Sequence of chain 3.A:
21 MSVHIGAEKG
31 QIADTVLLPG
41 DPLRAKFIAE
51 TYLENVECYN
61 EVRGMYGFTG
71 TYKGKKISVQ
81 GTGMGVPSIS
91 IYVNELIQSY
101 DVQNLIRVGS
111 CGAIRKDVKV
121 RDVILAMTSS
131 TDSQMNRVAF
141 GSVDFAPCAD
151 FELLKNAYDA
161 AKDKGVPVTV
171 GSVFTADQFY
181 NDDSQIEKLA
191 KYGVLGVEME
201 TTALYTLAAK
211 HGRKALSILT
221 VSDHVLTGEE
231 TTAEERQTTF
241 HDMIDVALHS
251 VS

Binding-site contacts:
Ligand atom N20 contacts residue PHE179 of chain 5.A at 3.5 Å.
Ligand atom N20 contacts residue MET199 of chain 5.A at 3.5 Å.
Ligand atom C3' contacts residue MET199 of chain 5.A at 3.7 Å (hydrophobic).
Ligand atom O2' contacts residue GLU198 of chain 5.A at 3.4 Å.
Ligand atom N20 contacts residue VAL197 of chain 5.A at 3.8 Å.
Ligand atom C5 contacts residue GLY112 of chain 5.A at 3.7 Å.
Ligand atom N7 contacts residue SER222 of chain 5.A at 2.8 Å (h-bond).
Ligand atom CL1 contacts residue GLY112 of chain 5.A at 3.2 Å.
Ligand atom C2' contacts residue MET199 of chain 5.A at 3.7 Å (hydrophobic).
Ligand atom N1 contacts residue PHE179 of chain 5.A at 3.6 Å.
Ligand atom O5' contacts residue HIS24 of chain 3.A at 2.6 Å (h-bond).
Ligand atom N3 contacts residue GLU198 of chain 5.A at 3.8 Å.
Ligand atom O3' contacts residue GLU200 of chain 5.A at 2.5 Å (salt-bridge).
Ligand atom CL1 contacts residue SER222 of chain 5.A at 3.5 Å.
Ligand atom O5' contacts residue ARG63 of chain 3.A at 3.5 Å (salt-bridge).
Ligand atom O2' contacts residue GLU200 of chain 5.A at 2.4 Å (salt-bridge).
Ligand atom C8 contacts residue SER110 of chain 5.A at 3.2 Å.
Ligand atom C5' contacts residue PHE179 of chain 5.A at 3.7 Å (hydrophobic).
Ligand atom C6 contacts residue VAL197 of chain 5.A at 3.7 Å (hydrophobic).
Ligand atom N7 contacts residue GLY112 of chain 5.A at 3.7 Å.
Ligand atom C1' contacts residue SER110 of chain 5.A at 3.5 Å.
Ligand atom N1 contacts residue VAL197 of chain 5.A at 3.7 Å.
Ligand atom C3' contacts residue GLU200 of chain 5.A at 3.4 Å.
Ligand atom C8 contacts residue CYS111 of chain 5.A at 3.7 Å (hydrophobic).
Ligand atom C2 contacts residue PHE179 of chain 5.A at 3.5 Å (hydrophobic).
Ligand atom N9 contacts residue SER110 of chain 5.A at 3.4 Å (h-bond).
Ligand atom CL1 contacts residue ASP223 of chain 5.A at 3.4 Å.
Ligand atom C5' contacts residue HIS24 of chain 3.A at 3.6 Å.
Ligand atom C5 contacts residue SER222 of chain 5.A at 3.7 Å.
Ligand atom O4' contacts residue ARG63 of chain 3.A at 3.8 Å.
Ligand atom C2' contacts residue GLU200 of chain 5.A at 3.6 Å.
Ligand atom O2' contacts residue MET199 of chain 5.A at 3.0 Å (h-bond).
Ligand atom N7 contacts residue CYS111 of chain 5.A at 3.6 Å.
Ligand atom C6 contacts residue GLY112 of chain 5.A at 3.6 Å.
Ligand atom C2 contacts residue VAL197 of chain 5.A at 3.8 Å (hydrophobic).
Ligand atom CL1 contacts residue VAL225 of chain 5.A at 3.6 Å.
Ligand atom O5' contacts residue PHE179 of chain 5.A at 3.6 Å.
Ligand atom C5 contacts residue VAL197 of chain 5.A at 3.8 Å (hydrophobic).
Ligand atom N3 contacts residue MET199 of chain 5.A at 3.8 Å.
Ligand atom O2' contacts residue ARG107 of chain 5.A at 3.0 Å (salt-bridge).

Sequence of chain 5.A:
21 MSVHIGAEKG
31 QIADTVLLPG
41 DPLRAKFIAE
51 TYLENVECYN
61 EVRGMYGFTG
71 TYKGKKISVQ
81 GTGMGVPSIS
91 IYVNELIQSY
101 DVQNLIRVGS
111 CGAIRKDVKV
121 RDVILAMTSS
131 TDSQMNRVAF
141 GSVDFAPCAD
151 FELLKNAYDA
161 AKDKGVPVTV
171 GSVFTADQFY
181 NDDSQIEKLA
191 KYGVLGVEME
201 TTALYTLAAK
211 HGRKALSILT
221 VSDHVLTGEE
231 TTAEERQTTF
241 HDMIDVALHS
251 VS

A small-molecule ligand and the protein it binds are described below.
Small molecule (SMILES): Nc1nc(Cl)c2ncn([C@@H]3O[C@H](CO)[C@@H](O)[C@H]3O)c2n1